A protein and the small-molecule ligand that binds it are described below.
Small molecule (SMILES): Nc1ncnc2c1ncn2[C@H]1C[C@H](O)[C@@H](COP(=O)(O)O)O1

Sequence of chain 40.A:
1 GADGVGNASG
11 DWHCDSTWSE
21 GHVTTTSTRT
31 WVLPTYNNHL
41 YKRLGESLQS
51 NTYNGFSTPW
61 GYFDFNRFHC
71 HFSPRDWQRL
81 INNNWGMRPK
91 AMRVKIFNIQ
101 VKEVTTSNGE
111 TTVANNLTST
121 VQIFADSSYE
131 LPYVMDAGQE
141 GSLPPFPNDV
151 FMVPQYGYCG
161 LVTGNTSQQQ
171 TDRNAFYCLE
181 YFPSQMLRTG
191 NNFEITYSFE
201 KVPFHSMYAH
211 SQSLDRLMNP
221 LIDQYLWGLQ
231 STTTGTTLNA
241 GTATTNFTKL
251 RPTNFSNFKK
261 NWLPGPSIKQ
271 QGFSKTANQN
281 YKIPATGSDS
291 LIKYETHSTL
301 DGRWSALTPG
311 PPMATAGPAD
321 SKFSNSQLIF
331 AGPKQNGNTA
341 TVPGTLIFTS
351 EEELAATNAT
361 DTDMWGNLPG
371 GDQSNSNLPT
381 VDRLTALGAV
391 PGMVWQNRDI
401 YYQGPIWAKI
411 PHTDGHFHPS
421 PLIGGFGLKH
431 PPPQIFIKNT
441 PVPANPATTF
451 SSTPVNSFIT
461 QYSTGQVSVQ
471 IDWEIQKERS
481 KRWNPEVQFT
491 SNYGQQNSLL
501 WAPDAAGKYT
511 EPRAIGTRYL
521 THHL

Binding-site contacts:
Ligand atom C5 contacts residue PRO419 of chain 40.A at 3.7 Å (hydrophobic).
Ligand atom C6 contacts residue SER420 of chain 40.A at 4.3 Å.
Ligand atom C8 contacts residue PRO203 of chain 40.A at 4.4 Å (hydrophobic).
Ligand atom N1 contacts residue VAL202 of chain 40.A at 3.7 Å.
Ligand atom N6 contacts residue VAL202 of chain 40.A at 4.0 Å.
Ligand atom O4' contacts residue PRO419 of chain 40.A at 4.3 Å.
Ligand atom N6 contacts residue PHE426 of chain 40.A at 3.8 Å.
Ligand atom C1' contacts residue HIS418 of chain 40.A at 4.1 Å.
Ligand atom C8 contacts residue HIS418 of chain 40.A at 3.7 Å.
Ligand atom C6 contacts residue PRO203 of chain 40.A at 4.4 Å (hydrophobic).
Ligand atom C6 contacts residue GLY427 of chain 40.A at 3.7 Å.
Ligand atom N6 contacts residue GLY427 of chain 40.A at 2.8 Å (h-bond).
Ligand atom C2 contacts residue PRO419 of chain 40.A at 4.0 Å (hydrophobic).
Ligand atom C5 contacts residue PRO203 of chain 40.A at 4.3 Å (hydrophobic).
Ligand atom P contacts residue HIS416 of chain 40.A at 4.0 Å.
Ligand atom N9 contacts residue HIS418 of chain 40.A at 4.3 Å.
Ligand atom N9 contacts residue PRO203 of chain 40.A at 4.2 Å.
Ligand atom C5 contacts residue SER420 of chain 40.A at 4.3 Å.
Ligand atom N1 contacts residue PRO419 of chain 40.A at 3.5 Å (h-bond).
Ligand atom C2 contacts residue VAL202 of chain 40.A at 4.3 Å (hydrophobic).
Ligand atom O4' contacts residue HIS418 of chain 40.A at 4.1 Å.
Ligand atom N1 contacts residue GLY427 of chain 40.A at 2.7 Å (h-bond).
Ligand atom C4 contacts residue PRO419 of chain 40.A at 4.2 Å (hydrophobic).
Ligand atom O1P contacts residue HIS416 of chain 40.A at 4.2 Å.
Ligand atom C2' contacts residue PRO203 of chain 40.A at 4.0 Å (hydrophobic).
Ligand atom O2P contacts residue PRO419 of chain 40.A at 4.2 Å.
Ligand atom O5' contacts residue PRO419 of chain 40.A at 3.9 Å.
Ligand atom N6 contacts residue SER420 of chain 40.A at 4.0 Å.
Ligand atom N7 contacts residue HIS418 of chain 40.A at 4.4 Å.
Ligand atom C6 contacts residue PRO419 of chain 40.A at 3.2 Å (hydrophobic).
Ligand atom N7 contacts residue SER420 of chain 40.A at 3.9 Å.
Ligand atom N6 contacts residue GLY425 of chain 40.A at 4.1 Å.
Ligand atom N3 contacts residue PRO419 of chain 40.A at 4.3 Å.
Ligand atom N7 contacts residue PRO419 of chain 40.A at 4.3 Å.
Ligand atom N6 contacts residue PRO419 of chain 40.A at 3.4 Å (h-bond).
Ligand atom C2 contacts residue GLY427 of chain 40.A at 3.4 Å.
Ligand atom N3 contacts residue PRO203 of chain 40.A at 4.4 Å.
Ligand atom C4 contacts residue PRO203 of chain 40.A at 4.2 Å (hydrophobic).
Ligand atom O2P contacts residue HIS416 of chain 40.A at 2.8 Å (h-bond).
Ligand atom C6 contacts residue VAL202 of chain 40.A at 3.9 Å (hydrophobic).